A small-molecule ligand and the protein it binds are described below.
Small molecule (SMILES): CC(=O)N[C@@H]1[C@@H](O)[C@H](O)[C@@H](CO)O[C@H]1O

Sequence of chain 44.F:
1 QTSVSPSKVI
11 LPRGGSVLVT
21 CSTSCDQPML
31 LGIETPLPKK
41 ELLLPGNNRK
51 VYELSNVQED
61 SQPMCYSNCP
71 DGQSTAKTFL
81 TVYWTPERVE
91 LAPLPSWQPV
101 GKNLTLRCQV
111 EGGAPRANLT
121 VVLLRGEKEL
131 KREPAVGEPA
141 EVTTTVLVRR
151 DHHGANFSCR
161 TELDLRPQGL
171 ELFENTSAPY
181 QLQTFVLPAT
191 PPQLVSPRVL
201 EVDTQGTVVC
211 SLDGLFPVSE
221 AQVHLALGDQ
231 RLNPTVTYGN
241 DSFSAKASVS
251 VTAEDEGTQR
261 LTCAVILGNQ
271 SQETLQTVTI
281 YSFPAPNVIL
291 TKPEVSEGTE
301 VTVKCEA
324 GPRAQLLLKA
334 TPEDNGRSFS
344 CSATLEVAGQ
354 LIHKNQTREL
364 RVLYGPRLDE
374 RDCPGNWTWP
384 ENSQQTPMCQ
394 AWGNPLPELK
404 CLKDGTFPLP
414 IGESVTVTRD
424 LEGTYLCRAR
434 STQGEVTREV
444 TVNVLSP

Binding-site contacts:
Ligand atom C8 contacts residue ASN156 of chain 44.F at 4.2 Å.
Ligand atom C1 contacts residue ASN156 of chain 44.F at 1.4 Å.
Ligand atom C6 contacts residue GLU127 of chain 44.F at 3.8 Å.
Ligand atom C5 contacts residue ASN156 of chain 44.F at 3.7 Å.
Ligand atom C3 contacts residue ASN156 of chain 44.F at 3.6 Å.
Ligand atom C7 contacts residue ASN156 of chain 44.F at 3.3 Å.
Ligand atom O4 contacts residue GLU127 of chain 44.F at 3.1 Å (salt-bridge).
Ligand atom C6 contacts residue LYS128 of chain 44.F at 4.3 Å.
Ligand atom N2 contacts residue ASN156 of chain 44.F at 2.5 Å (h-bond).
Ligand atom C3 contacts residue GLU127 of chain 44.F at 3.6 Å.
Ligand atom O5 contacts residue GLY126 of chain 44.F at 3.7 Å.
Ligand atom C4 contacts residue GLU127 of chain 44.F at 3.6 Å.
Ligand atom C2 contacts residue ASN156 of chain 44.F at 2.3 Å.
Ligand atom O5 contacts residue ASN156 of chain 44.F at 2.5 Å (h-bond).
Ligand atom C5 contacts residue GLY126 of chain 44.F at 4.0 Å.
Ligand atom O7 contacts residue ASN156 of chain 44.F at 3.2 Å (h-bond).
Ligand atom C4 contacts residue ASN156 of chain 44.F at 4.2 Å.
Ligand atom C1 contacts residue GLY126 of chain 44.F at 3.4 Å.
Ligand atom C8 contacts residue PRO179 of chain 44.F at 4.4 Å (hydrophobic).
Ligand atom C5 contacts residue GLU127 of chain 44.F at 3.6 Å.
Ligand atom O3 contacts residue GLU127 of chain 44.F at 4.2 Å.